Sequence of chain 3.GA:
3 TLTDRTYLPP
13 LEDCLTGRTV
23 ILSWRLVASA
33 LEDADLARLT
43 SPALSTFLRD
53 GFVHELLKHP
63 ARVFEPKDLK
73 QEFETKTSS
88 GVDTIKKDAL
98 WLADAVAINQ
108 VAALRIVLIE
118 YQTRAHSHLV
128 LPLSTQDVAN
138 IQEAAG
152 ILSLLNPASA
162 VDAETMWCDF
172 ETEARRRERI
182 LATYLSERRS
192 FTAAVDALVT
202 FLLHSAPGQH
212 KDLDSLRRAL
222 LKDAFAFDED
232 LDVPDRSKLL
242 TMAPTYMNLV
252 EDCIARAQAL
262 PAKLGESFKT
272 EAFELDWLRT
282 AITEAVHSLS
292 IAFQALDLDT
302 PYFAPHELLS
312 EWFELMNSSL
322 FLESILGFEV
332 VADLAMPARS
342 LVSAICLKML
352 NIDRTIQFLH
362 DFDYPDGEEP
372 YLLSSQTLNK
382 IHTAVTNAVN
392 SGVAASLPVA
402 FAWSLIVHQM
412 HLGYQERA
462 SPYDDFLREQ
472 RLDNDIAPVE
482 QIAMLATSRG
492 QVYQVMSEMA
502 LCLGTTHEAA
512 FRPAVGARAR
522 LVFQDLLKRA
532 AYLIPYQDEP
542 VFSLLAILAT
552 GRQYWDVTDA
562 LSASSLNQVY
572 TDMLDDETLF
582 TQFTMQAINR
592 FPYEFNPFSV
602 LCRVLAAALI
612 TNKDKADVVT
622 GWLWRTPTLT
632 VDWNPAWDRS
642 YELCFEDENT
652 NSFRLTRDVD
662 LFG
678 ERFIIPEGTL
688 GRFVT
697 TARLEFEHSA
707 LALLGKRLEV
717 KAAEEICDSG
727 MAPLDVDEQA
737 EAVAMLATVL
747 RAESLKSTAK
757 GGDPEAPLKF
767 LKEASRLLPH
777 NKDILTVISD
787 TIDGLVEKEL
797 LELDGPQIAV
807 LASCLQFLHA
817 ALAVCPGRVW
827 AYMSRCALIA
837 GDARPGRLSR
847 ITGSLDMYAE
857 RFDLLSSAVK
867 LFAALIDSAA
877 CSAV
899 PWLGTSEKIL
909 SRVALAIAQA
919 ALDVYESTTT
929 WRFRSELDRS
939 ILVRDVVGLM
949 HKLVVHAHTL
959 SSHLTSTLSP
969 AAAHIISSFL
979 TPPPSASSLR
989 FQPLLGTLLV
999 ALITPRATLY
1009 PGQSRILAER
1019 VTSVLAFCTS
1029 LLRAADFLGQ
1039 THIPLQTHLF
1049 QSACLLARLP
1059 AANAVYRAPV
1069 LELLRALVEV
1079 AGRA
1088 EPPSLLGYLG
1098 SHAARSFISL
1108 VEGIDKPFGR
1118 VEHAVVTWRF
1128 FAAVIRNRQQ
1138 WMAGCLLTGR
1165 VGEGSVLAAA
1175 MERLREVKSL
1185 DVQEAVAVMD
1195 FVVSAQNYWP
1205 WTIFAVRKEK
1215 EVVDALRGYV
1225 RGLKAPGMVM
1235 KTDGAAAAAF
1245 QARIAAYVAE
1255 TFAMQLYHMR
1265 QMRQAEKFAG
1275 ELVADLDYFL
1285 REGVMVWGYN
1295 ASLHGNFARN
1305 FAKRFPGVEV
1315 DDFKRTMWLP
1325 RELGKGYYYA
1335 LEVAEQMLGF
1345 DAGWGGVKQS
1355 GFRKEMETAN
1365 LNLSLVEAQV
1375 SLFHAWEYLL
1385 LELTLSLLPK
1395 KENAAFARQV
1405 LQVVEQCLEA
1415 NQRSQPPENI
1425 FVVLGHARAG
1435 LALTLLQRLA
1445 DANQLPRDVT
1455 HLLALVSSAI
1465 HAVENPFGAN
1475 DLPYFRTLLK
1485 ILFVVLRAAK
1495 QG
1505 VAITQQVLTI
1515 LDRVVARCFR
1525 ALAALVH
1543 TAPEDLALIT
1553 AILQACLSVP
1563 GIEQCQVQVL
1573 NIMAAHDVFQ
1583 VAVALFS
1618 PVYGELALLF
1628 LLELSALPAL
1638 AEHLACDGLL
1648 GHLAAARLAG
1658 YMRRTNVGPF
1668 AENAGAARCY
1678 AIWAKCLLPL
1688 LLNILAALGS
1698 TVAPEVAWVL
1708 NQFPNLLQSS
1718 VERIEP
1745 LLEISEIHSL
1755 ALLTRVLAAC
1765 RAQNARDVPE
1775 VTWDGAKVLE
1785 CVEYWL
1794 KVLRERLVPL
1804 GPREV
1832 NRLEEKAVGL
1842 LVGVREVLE

Binding-site contacts:
Ligand atom CA contacts residue TYR537 of chain 3.GA at 4.5 Å (hydrophobic).
Ligand atom CD1 contacts residue THR488 of chain 3.GA at 4.2 Å.
Ligand atom CB contacts residue GLU481 of chain 3.GA at 3.6 Å.
Ligand atom CG contacts residue TYR533 of chain 3.GA at 3.3 Å (hydrophobic).
Ligand atom O contacts residue LEU534 of chain 3.GA at 4.3 Å.
Ligand atom O contacts residue PRO536 of chain 3.GA at 3.8 Å.
Ligand atom CD2 contacts residue ALA484 of chain 3.GA at 3.6 Å (hydrophobic).
Ligand atom N contacts residue PRO536 of chain 3.GA at 4.2 Å.
Ligand atom CG contacts residue PRO536 of chain 3.GA at 4.5 Å (hydrophobic).
Ligand atom CB contacts residue TYR537 of chain 3.GA at 3.0 Å (hydrophobic).
Ligand atom CA contacts residue ILE535 of chain 3.GA at 3.8 Å (hydrophobic).
Ligand atom CB contacts residue ILE535 of chain 3.GA at 4.2 Å (hydrophobic).
Ligand atom CD1 contacts residue ILE535 of chain 3.GA at 4.0 Å (hydrophobic).
Ligand atom NE2 contacts residue PRO536 of chain 3.GA at 4.2 Å.
Ligand atom CD2 contacts residue THR488 of chain 3.GA at 4.2 Å.
Ligand atom CD1 contacts residue LEU413 of chain 3.GA at 4.1 Å (hydrophobic).
Ligand atom CD contacts residue TYR537 of chain 3.GA at 4.5 Å (hydrophobic).
Ligand atom CD2 contacts residue MET485 of chain 3.GA at 4.0 Å (hydrophobic).
Ligand atom CD1 contacts residue GLN538 of chain 3.GA at 3.1 Å.
Ligand atom OD1 contacts residue TYR533 of chain 3.GA at 3.4 Å.
Ligand atom CG1 contacts residue THR488 of chain 3.GA at 4.2 Å.
Ligand atom N contacts residue ILE535 of chain 3.GA at 3.7 Å.
Ligand atom CB contacts residue TYR533 of chain 3.GA at 3.6 Å (hydrophobic).
Ligand atom CG contacts residue TYR537 of chain 3.GA at 3.2 Å (hydrophobic).
Ligand atom CE1 contacts residue LEU413 of chain 3.GA at 4.2 Å (hydrophobic).
Ligand atom CB contacts residue LEU534 of chain 3.GA at 4.3 Å (hydrophobic).
Ligand atom CB contacts residue THR488 of chain 3.GA at 4.4 Å.
Ligand atom CD1 contacts residue PHE402 of chain 3.GA at 4.0 Å (hydrophobic).
Ligand atom O contacts residue HIS409 of chain 3.GA at 3.6 Å.
Ligand atom ND2 contacts residue TYR533 of chain 3.GA at 3.7 Å.
Ligand atom C contacts residue HIS409 of chain 3.GA at 4.4 Å.
Ligand atom CD1 contacts residue ILE535 of chain 3.GA at 4.0 Å (hydrophobic).

This small molecule binds to this protein.
Small molecule (SMILES): CC[C@H](C)[C@H](NC(=O)[C@H](CO)NC(=O)[C@H](CC(=O)O)NC(=O)[C@@H](N)CCC(=O)O)C(=O)N[C@@H](CC(C)C)C(=O)N[C@@H](CCC(N)=O)C(=O)N1CCC[C@H]1C(=O)NCC(=O)N[C@@H](C)C(=O)N[C@@H](Cc1ccccc1)C(=O)N[C@@H](CO)C(=O)N[C@@H](C)C(=O)N[C@H](C=O)CC(N)=O